Binding-site contacts:
Ligand atom O3 contacts residue HIS331 of chain 1.C at 4.3 Å.
Ligand atom O7 contacts residue ASN297 of chain 1.C at 4.1 Å.
Ligand atom C8 contacts residue THR299 of chain 1.C at 3.7 Å.
Ligand atom C1 contacts residue HIS331 of chain 1.C at 4.3 Å.
Ligand atom C1 contacts residue THR415 of chain 1.C at 4.0 Å.
Ligand atom C2 contacts residue ASN333 of chain 1.C at 2.5 Å.
Ligand atom C7 contacts residue ASN297 of chain 1.C at 4.2 Å.
Ligand atom C7 contacts residue ASN333 of chain 1.C at 3.2 Å.
Ligand atom C1 contacts residue ASN333 of chain 1.C at 1.5 Å.
Ligand atom C3 contacts residue HIS331 of chain 1.C at 4.0 Å.
Ligand atom O5 contacts residue ASN333 of chain 1.C at 2.4 Å (h-bond).
Ligand atom C8 contacts residue HIS331 of chain 1.C at 3.8 Å.
Ligand atom O7 contacts residue ASN333 of chain 1.C at 3.1 Å (h-bond).
Ligand atom C7 contacts residue HIS331 of chain 1.C at 3.9 Å.
Ligand atom C2 contacts residue HIS331 of chain 1.C at 4.0 Å.
Ligand atom O6 contacts residue THR415 of chain 1.C at 4.2 Å.
Ligand atom O5 contacts residue THR415 of chain 1.C at 4.0 Å.
Ligand atom C4 contacts residue ASN333 of chain 1.C at 4.3 Å.
Ligand atom C8 contacts residue ASN297 of chain 1.C at 3.3 Å.
Ligand atom C8 contacts residue ASN333 of chain 1.C at 4.3 Å.
Ligand atom N2 contacts residue HIS331 of chain 1.C at 3.0 Å (h-bond).
Ligand atom N2 contacts residue ASN333 of chain 1.C at 2.9 Å (h-bond).
Ligand atom C3 contacts residue ASN333 of chain 1.C at 3.9 Å.
Ligand atom C5 contacts residue ASN333 of chain 1.C at 3.8 Å.

A protein and the small-molecule ligand that binds it are described below.
Small molecule (SMILES): CC(=O)N[C@H]1[C@H](O[C@H]2[C@H](O)[C@@H](NC(C)=O)CO[C@@H]2CO)O[C@H](CO)[C@@H](O)[C@@H]1O

Sequence of chain 1.C:
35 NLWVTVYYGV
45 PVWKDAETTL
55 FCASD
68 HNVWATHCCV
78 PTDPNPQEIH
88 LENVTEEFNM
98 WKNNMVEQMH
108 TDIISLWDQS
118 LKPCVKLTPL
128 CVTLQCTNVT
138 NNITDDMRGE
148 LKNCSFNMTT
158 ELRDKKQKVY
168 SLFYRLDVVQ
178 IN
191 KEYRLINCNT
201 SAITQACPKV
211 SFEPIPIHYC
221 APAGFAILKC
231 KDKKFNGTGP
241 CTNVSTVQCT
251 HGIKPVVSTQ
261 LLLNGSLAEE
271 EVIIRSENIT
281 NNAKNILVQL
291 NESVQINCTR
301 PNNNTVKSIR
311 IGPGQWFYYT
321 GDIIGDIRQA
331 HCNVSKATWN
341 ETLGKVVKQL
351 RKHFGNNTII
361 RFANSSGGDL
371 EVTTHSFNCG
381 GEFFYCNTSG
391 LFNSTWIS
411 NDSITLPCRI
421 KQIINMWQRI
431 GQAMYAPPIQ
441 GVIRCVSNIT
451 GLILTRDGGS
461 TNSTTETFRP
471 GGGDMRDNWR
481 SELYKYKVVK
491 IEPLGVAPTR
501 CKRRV